Sequence of chain 1.A:
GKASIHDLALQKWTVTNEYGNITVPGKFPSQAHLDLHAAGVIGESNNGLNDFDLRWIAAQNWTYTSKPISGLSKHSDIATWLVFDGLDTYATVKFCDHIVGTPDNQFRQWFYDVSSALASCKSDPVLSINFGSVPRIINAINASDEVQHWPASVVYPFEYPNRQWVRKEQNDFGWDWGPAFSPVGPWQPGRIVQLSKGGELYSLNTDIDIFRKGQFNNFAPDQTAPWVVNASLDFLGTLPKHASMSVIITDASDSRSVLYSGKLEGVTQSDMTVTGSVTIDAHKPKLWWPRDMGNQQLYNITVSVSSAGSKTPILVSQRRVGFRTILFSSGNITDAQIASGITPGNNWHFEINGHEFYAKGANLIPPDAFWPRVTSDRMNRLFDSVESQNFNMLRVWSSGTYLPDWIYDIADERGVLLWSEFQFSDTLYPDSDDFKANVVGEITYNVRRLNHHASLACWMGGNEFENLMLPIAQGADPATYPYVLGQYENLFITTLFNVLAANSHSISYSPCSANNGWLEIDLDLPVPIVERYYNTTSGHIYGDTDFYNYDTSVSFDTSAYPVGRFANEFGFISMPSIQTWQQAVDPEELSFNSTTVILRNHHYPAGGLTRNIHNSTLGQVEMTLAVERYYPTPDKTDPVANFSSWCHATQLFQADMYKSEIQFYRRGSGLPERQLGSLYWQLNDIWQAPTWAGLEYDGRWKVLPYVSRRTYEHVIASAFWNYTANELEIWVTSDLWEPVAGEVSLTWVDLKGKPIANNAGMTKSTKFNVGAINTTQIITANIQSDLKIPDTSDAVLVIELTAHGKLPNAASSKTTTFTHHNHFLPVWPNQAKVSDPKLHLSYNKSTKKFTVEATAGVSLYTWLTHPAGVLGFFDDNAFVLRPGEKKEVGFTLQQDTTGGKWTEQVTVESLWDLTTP

The small molecule below binds the protein below.
Small molecule (SMILES): CC(=O)N[C@@H]1[C@@H](O[C@H]2[C@H](O)[C@@H](NC(C)=O)CO[C@@H]2CO)[C@H](O)[C@@H](CO)O[C@H]1O

Binding-site contacts:
Ligand atom C8 contacts residue TRP543 of chain 1.A at 4.2 Å (hydrophobic).
Ligand atom N2 contacts residue LEU544 of chain 1.A at 2.9 Å (h-bond).
Ligand atom C1 contacts residue ARG557 of chain 1.A at 3.9 Å.
Ligand atom O6 contacts residue ARG557 of chain 1.A at 3.1 Å (salt-bridge).
Ligand atom C6 contacts residue ARG557 of chain 1.A at 4.1 Å.
Ligand atom C1 contacts residue LEU544 of chain 1.A at 4.4 Å (hydrophobic).
Ligand atom C2 contacts residue ASN357 of chain 1.A at 2.6 Å.
Ligand atom O7 contacts residue ASN357 of chain 1.A at 3.5 Å (h-bond).
Ligand atom C5 contacts residue ASN357 of chain 1.A at 3.5 Å.
Ligand atom C5 contacts residue ARG557 of chain 1.A at 3.9 Å.
Ligand atom C5 contacts residue LEU544 of chain 1.A at 4.0 Å (hydrophobic).
Ligand atom N2 contacts residue ASN357 of chain 1.A at 3.2 Å (h-bond).
Ligand atom C8 contacts residue LEU544 of chain 1.A at 3.3 Å (hydrophobic).
Ligand atom O5 contacts residue ARG557 of chain 1.A at 3.5 Å (salt-bridge).
Ligand atom O5 contacts residue ASN357 of chain 1.A at 2.2 Å (h-bond).
Ligand atom C4 contacts residue ASN357 of chain 1.A at 4.2 Å.
Ligand atom C1 contacts residue ASN357 of chain 1.A at 1.5 Å.
Ligand atom O7 contacts residue LEU544 of chain 1.A at 4.4 Å.
Ligand atom C2 contacts residue LEU544 of chain 1.A at 4.0 Å (hydrophobic).
Ligand atom C7 contacts residue LEU544 of chain 1.A at 3.6 Å (hydrophobic).
Ligand atom C7 contacts residue ASN357 of chain 1.A at 3.6 Å.
Ligand atom C3 contacts residue LEU544 of chain 1.A at 4.2 Å (hydrophobic).
Ligand atom O5 contacts residue LEU544 of chain 1.A at 4.5 Å.
Ligand atom C3 contacts residue ASN357 of chain 1.A at 3.9 Å.